Sequence of chain 3.A:
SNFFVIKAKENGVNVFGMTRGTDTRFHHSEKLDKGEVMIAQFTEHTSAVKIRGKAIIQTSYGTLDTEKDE

Sequence of chain 3.B:
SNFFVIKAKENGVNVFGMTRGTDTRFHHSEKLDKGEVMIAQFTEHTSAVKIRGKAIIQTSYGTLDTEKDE

The protein below binds the small molecule below.
Small molecule (SMILES): N[C@@H](Cc1c[nH]c2ccccc12)C(=O)O

Binding-site contacts:
Ligand atom CG contacts residue ARG20 of chain 3.A at 4.4 Å.
Ligand atom CZ3 contacts residue GLU44 of chain 3.A at 4.3 Å.
Ligand atom CE2 contacts residue GLU44 of chain 3.A at 3.5 Å.
Ligand atom O contacts residue PHE42 of chain 3.A at 4.3 Å.
Ligand atom CA contacts residue PHE42 of chain 3.A at 4.4 Å (hydrophobic).
Ligand atom CB contacts residue THR43 of chain 3.A at 3.8 Å.
Ligand atom CB contacts residue ARG20 of chain 3.A at 4.0 Å.
Ligand atom CH2 contacts residue GLU44 of chain 3.A at 4.0 Å.
Ligand atom NE1 contacts residue GLU44 of chain 3.A at 3.4 Å (salt-bridge).
Ligand atom CD1 contacts residue PHE42 of chain 3.A at 4.4 Å (hydrophobic).
Ligand atom CE3 contacts residue ARG20 of chain 3.A at 3.5 Å.
Ligand atom CD1 contacts residue THR43 of chain 3.A at 3.7 Å.
Ligand atom CB contacts residue PHE42 of chain 3.A at 3.5 Å (hydrophobic).
Ligand atom C contacts residue PHE42 of chain 3.A at 4.3 Å (hydrophobic).
Ligand atom CE3 contacts residue GLU44 of chain 3.A at 4.2 Å.
Ligand atom OXT contacts residue GLN41 of chain 3.B at 2.5 Å (h-bond).
Ligand atom O contacts residue ASN2 of chain 3.A at 3.0 Å (h-bond).
Ligand atom O contacts residue SER1 of chain 3.A at 2.7 Å (h-bond).
Ligand atom CE3 contacts residue THR43 of chain 3.A at 4.0 Å.
Ligand atom NE1 contacts residue THR43 of chain 3.A at 4.1 Å.
Ligand atom CG contacts residue PHE42 of chain 3.A at 4.2 Å (hydrophobic).
Ligand atom N contacts residue SER1 of chain 3.A at 3.4 Å (h-bond).
Ligand atom CD2 contacts residue GLU44 of chain 3.A at 3.6 Å.
Ligand atom OXT contacts residue PHE42 of chain 3.A at 4.3 Å.
Ligand atom CG contacts residue GLU44 of chain 3.A at 3.7 Å.
Ligand atom OXT contacts residue ASN2 of chain 3.A at 3.0 Å (h-bond).
Ligand atom CD1 contacts residue GLU44 of chain 3.A at 3.5 Å.
Ligand atom CA contacts residue SER1 of chain 3.A at 4.2 Å.
Ligand atom CD2 contacts residue THR43 of chain 3.A at 3.7 Å.
Ligand atom C contacts residue GLN41 of chain 3.B at 3.6 Å.
Ligand atom C contacts residue ASN2 of chain 3.A at 3.4 Å.
Ligand atom C contacts residue SER1 of chain 3.A at 3.8 Å.
Ligand atom CE2 contacts residue THR43 of chain 3.A at 4.1 Å.
Ligand atom CZ2 contacts residue GLU44 of chain 3.A at 3.6 Å.
Ligand atom CG contacts residue THR43 of chain 3.A at 3.5 Å.
Ligand atom O contacts residue GLN41 of chain 3.B at 4.1 Å.
Ligand atom CD2 contacts residue ARG20 of chain 3.A at 4.3 Å.
Ligand atom CZ3 contacts residue ARG20 of chain 3.A at 3.8 Å.